Sequence of chain 1.O:
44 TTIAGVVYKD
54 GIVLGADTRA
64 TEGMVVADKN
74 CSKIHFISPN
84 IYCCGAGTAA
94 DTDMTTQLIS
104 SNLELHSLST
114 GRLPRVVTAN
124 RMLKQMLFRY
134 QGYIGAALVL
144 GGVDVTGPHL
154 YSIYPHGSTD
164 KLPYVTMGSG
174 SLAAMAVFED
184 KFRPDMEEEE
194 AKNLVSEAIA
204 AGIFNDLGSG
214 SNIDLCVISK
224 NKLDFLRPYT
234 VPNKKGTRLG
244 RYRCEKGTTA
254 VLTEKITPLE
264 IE

Sequence of chain 1.N:
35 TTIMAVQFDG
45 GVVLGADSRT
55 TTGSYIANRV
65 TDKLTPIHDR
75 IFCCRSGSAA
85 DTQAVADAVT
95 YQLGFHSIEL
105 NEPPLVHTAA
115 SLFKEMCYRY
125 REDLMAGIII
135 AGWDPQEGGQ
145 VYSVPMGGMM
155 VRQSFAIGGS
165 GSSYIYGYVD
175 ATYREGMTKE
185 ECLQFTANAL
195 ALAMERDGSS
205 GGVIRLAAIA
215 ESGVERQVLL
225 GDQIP

This protein binds this small molecule.
Small molecule (SMILES): CC(C)C[C@@H](C=O)NC(=O)[C@H](CC(C)C)NC(=O)[C@H](CC(C)C)NC(=O)OCc1ccccc1

Binding-site contacts:
Ligand atom C21 contacts residue SER82 of chain 1.N at 3.8 Å.
Ligand atom O8 contacts residue HIS159 of chain 1.O at 3.2 Å.
Ligand atom C6 contacts residue SER82 of chain 1.N at 3.5 Å.
Ligand atom O33 contacts residue ARG53 of chain 1.N at 3.0 Å (salt-bridge).
Ligand atom C14 contacts residue GLY81 of chain 1.N at 3.3 Å.
Ligand atom C33 contacts residue TYR157 of chain 1.O at 3.4 Å (hydrophobic).
Ligand atom C15 contacts residue THR55 of chain 1.N at 4.0 Å.
Ligand atom C20 contacts residue LYS67 of chain 1.N at 3.8 Å.
Ligand atom C21 contacts residue THR86 of chain 1.N at 3.2 Å.
Ligand atom C21 contacts residue ARG79 of chain 1.N at 3.9 Å.
Ligand atom O32 contacts residue ALA83 of chain 1.N at 3.2 Å (h-bond).
Ligand atom C22 contacts residue THR54 of chain 1.N at 4.0 Å.
Ligand atom O33 contacts residue THR55 of chain 1.N at 2.9 Å (h-bond).
Ligand atom N13 contacts residue THR55 of chain 1.N at 3.4 Å (h-bond).
Ligand atom C32 contacts residue ALA61 of chain 1.N at 4.0 Å (hydrophobic).
Ligand atom C26 contacts residue GLY81 of chain 1.N at 3.7 Å.
Ligand atom C32 contacts residue THR54 of chain 1.N at 3.9 Å.
Ligand atom C20 contacts residue ARG79 of chain 1.N at 3.8 Å.
Ligand atom C24 contacts residue THR55 of chain 1.N at 3.7 Å.
Ligand atom C26 contacts residue MET129 of chain 1.N at 3.6 Å (hydrophobic).
Ligand atom C21 contacts residue ALA83 of chain 1.N at 3.6 Å (hydrophobic).
Ligand atom O33 contacts residue THR54 of chain 1.N at 3.1 Å.
Ligand atom O34 contacts residue THR55 of chain 1.N at 3.5 Å (h-bond).
Ligand atom C1 contacts residue SER82 of chain 1.N at 3.8 Å.
Ligand atom C22 contacts residue THR55 of chain 1.N at 4.0 Å.
Ligand atom C14 contacts residue THR55 of chain 1.N at 4.0 Å.
Ligand atom C5 contacts residue SER82 of chain 1.N at 4.0 Å.
Ligand atom C22 contacts residue ARG53 of chain 1.N at 3.4 Å.
Ligand atom C24 contacts residue GLY81 of chain 1.N at 3.8 Å.
Ligand atom C20 contacts residue THR54 of chain 1.N at 3.6 Å.
Ligand atom C19 contacts residue ALA83 of chain 1.N at 3.9 Å (hydrophobic).
Ligand atom C2 contacts residue HIS159 of chain 1.O at 3.8 Å.
Ligand atom C7 contacts residue HIS159 of chain 1.O at 4.0 Å.
Ligand atom C18 contacts residue GLY81 of chain 1.N at 3.6 Å.
Ligand atom C22 contacts residue THR35 of chain 1.N at 3.6 Å.
Ligand atom C25 contacts residue GLY81 of chain 1.N at 3.2 Å.
Ligand atom O33 contacts residue THR35 of chain 1.N at 3.7 Å.
Ligand atom C15 contacts residue GLY81 of chain 1.N at 3.3 Å.
Ligand atom N16 contacts residue GLY81 of chain 1.N at 2.5 Å (h-bond).
Ligand atom C17 contacts residue GLY81 of chain 1.N at 3.6 Å.